The small molecule below binds the protein below.
Small molecule (SMILES): CC(=O)N[C@@H]1[C@@H](O)[C@H](O)[C@@H](CO)O[C@H]1O

Sequence of chain 1.C:
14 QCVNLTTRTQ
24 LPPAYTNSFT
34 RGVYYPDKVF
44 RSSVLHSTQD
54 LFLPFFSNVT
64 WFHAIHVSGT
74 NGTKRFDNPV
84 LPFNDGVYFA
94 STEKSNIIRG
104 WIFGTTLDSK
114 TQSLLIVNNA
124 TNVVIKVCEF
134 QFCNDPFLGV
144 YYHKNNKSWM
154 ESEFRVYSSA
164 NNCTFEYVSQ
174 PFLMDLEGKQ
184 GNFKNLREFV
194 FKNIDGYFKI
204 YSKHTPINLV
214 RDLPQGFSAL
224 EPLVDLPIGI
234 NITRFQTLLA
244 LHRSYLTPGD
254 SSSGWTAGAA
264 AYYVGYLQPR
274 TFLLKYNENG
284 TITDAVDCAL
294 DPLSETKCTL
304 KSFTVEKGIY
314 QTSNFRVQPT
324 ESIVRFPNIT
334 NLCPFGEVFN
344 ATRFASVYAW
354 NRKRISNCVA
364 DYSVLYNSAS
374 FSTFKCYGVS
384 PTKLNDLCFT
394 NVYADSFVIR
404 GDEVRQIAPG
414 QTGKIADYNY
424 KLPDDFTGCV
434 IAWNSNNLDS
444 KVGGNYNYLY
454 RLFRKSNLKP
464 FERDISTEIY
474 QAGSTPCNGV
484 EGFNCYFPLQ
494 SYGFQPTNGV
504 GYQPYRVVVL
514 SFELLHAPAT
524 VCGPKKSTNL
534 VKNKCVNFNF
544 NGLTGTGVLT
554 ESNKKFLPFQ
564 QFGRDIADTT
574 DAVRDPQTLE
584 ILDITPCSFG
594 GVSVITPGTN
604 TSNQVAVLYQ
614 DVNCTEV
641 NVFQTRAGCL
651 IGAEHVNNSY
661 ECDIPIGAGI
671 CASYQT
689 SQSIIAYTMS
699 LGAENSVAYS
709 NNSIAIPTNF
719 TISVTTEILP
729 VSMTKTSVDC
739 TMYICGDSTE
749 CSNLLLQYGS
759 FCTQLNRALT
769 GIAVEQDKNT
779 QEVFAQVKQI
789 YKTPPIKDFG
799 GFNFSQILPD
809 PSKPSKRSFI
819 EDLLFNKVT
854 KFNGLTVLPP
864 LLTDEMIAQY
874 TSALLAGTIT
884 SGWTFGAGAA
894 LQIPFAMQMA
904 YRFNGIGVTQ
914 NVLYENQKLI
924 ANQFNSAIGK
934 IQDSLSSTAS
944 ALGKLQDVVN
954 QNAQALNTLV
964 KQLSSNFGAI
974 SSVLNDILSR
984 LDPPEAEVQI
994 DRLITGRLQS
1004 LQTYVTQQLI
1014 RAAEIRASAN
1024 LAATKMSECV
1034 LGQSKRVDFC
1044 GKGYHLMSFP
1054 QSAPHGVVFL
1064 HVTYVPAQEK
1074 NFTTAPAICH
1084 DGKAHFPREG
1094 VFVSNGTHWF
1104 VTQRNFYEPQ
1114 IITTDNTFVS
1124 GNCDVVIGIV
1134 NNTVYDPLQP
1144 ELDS

Binding-site contacts:
Ligand atom C2 contacts residue ASN61 of chain 1.C at 2.5 Å.
Ligand atom C4 contacts residue ASN61 of chain 1.C at 4.2 Å.
Ligand atom O7 contacts residue TYR28 of chain 1.C at 3.2 Å.
Ligand atom C8 contacts residue ASN61 of chain 1.C at 4.4 Å.
Ligand atom C5 contacts residue ASN61 of chain 1.C at 3.7 Å.
Ligand atom C1 contacts residue ASN61 of chain 1.C at 1.4 Å.
Ligand atom C7 contacts residue TYR28 of chain 1.C at 4.0 Å (hydrophobic).
Ligand atom O5 contacts residue ASN61 of chain 1.C at 2.4 Å (h-bond).
Ligand atom C7 contacts residue ASN61 of chain 1.C at 3.2 Å.
Ligand atom C3 contacts residue ASN61 of chain 1.C at 3.8 Å.
Ligand atom N2 contacts residue ASN61 of chain 1.C at 2.9 Å (h-bond).
Ligand atom O7 contacts residue ASN61 of chain 1.C at 3.1 Å.